This protein binds this small molecule.
Small molecule (SMILES): CC(C)CCC[C@@H](C)[C@H]1CC[C@H]2[C@@H]3CC=C4C[C@@H](O)CC[C@]4(C)[C@H]3CC[C@]12C

Sequence of chain 1.A:
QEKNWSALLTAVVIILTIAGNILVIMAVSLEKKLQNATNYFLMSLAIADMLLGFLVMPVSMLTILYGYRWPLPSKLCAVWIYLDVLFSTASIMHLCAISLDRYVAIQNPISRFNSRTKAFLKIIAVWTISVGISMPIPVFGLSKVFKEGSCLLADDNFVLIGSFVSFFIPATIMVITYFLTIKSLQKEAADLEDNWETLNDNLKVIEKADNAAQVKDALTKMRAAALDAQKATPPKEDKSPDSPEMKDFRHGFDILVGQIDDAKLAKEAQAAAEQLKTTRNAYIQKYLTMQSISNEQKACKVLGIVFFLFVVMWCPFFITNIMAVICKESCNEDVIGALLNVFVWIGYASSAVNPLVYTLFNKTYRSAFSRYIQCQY

Binding-site contacts:
Ligand atom C19 contacts residue CYS375 of chain 1.A at 3.5 Å (hydrophobic).
Ligand atom C22 contacts residue THR364 of chain 1.A at 3.5 Å.
Ligand atom C4 contacts residue ASN376 of chain 1.A at 4.5 Å.
Ligand atom C11 contacts residue MET367 of chain 1.A at 3.8 Å (hydrophobic).
Ligand atom C25 contacts residue PRO360 of chain 1.A at 3.9 Å (hydrophobic).
Ligand atom C1 contacts residue CYS375 of chain 1.A at 3.6 Å (hydrophobic).
Ligand atom C4 contacts residue VAL379 of chain 1.A at 3.6 Å (hydrophobic).
Ligand atom C15 contacts residue LEU383 of chain 1.A at 3.5 Å (hydrophobic).
Ligand atom C3 contacts residue ASN376 of chain 1.A at 4.1 Å.
Ligand atom C6 contacts residue VAL379 of chain 1.A at 3.6 Å (hydrophobic).
Ligand atom C7 contacts residue LEU383 of chain 1.A at 3.5 Å (hydrophobic).
Ligand atom C21 contacts residue ILE363 of chain 1.A at 3.7 Å (hydrophobic).
Ligand atom C26 contacts residue PRO360 of chain 1.A at 3.4 Å (hydrophobic).
Ligand atom C18 contacts residue THR364 of chain 1.A at 3.6 Å.
Ligand atom C19 contacts residue ILE380 of chain 1.A at 3.2 Å (hydrophobic).
Ligand atom C21 contacts residue MET367 of chain 1.A at 4.2 Å (hydrophobic).
Ligand atom C8 contacts residue LEU383 of chain 1.A at 3.6 Å (hydrophobic).
Ligand atom C18 contacts residue MET367 of chain 1.A at 3.8 Å (hydrophobic).
Ligand atom C5 contacts residue VAL379 of chain 1.A at 3.8 Å (hydrophobic).
Ligand atom C9 contacts residue CYS375 of chain 1.A at 4.4 Å (hydrophobic).
Ligand atom C12 contacts residue MET367 of chain 1.A at 3.4 Å (hydrophobic).
Ligand atom C11 contacts residue CYS375 of chain 1.A at 3.7 Å (hydrophobic).
Ligand atom C19 contacts residue ASN376 of chain 1.A at 4.3 Å.
Ligand atom C24 contacts residue PRO360 of chain 1.A at 4.2 Å (hydrophobic).
Ligand atom C2 contacts residue SER374 of chain 1.A at 4.3 Å.
Ligand atom C7 contacts residue VAL379 of chain 1.A at 4.5 Å (hydrophobic).
Ligand atom C13 contacts residue MET367 of chain 1.A at 4.2 Å (hydrophobic).
Ligand atom C20 contacts residue THR364 of chain 1.A at 4.1 Å.
Ligand atom C20 contacts residue ILE363 of chain 1.A at 4.0 Å (hydrophobic).
Ligand atom C19 contacts residue VAL379 of chain 1.A at 4.4 Å (hydrophobic).
Ligand atom C22 contacts residue ILE363 of chain 1.A at 4.3 Å (hydrophobic).
Ligand atom C2 contacts residue ASN376 of chain 1.A at 3.6 Å.
Ligand atom C14 contacts residue LEU383 of chain 1.A at 4.0 Å (hydrophobic).
Ligand atom C23 contacts residue ILE363 of chain 1.A at 4.1 Å (hydrophobic).
Ligand atom C6 contacts residue LEU383 of chain 1.A at 4.2 Å (hydrophobic).
Ligand atom O1 contacts residue ASN376 of chain 1.A at 3.4 Å.
Ligand atom C10 contacts residue CYS375 of chain 1.A at 4.0 Å (hydrophobic).
Ligand atom C2 contacts residue CYS375 of chain 1.A at 3.5 Å (hydrophobic).